Binding-site contacts:
Ligand atom C5 contacts residue THR61 of chain 1.A at 4.2 Å.
Ligand atom C3 contacts residue ASN58 of chain 1.A at 4.0 Å.
Ligand atom O5 contacts residue ASN58 of chain 1.A at 2.2 Å (h-bond).
Ligand atom C2 contacts residue ASN58 of chain 1.A at 2.9 Å.
Ligand atom C8 contacts residue ASN58 of chain 1.A at 4.4 Å.
Ligand atom C1 contacts residue SER60 of chain 1.A at 3.5 Å.
Ligand atom N2 contacts residue ASN58 of chain 1.A at 3.2 Å (h-bond).
Ligand atom C1 contacts residue ASN58 of chain 1.A at 1.5 Å.
Ligand atom C4 contacts residue ASN58 of chain 1.A at 4.3 Å.
Ligand atom C3 contacts residue SER60 of chain 1.A at 4.1 Å.
Ligand atom C6 contacts residue ASN58 of chain 1.A at 4.5 Å.
Ligand atom C5 contacts residue SER60 of chain 1.A at 4.0 Å.
Ligand atom O4 contacts residue THR61 of chain 1.A at 4.2 Å.
Ligand atom C6 contacts residue THR61 of chain 1.A at 4.5 Å.
Ligand atom N2 contacts residue SER60 of chain 1.A at 4.2 Å.
Ligand atom C7 contacts residue ASN58 of chain 1.A at 3.3 Å.
Ligand atom O5 contacts residue SER60 of chain 1.A at 4.1 Å.
Ligand atom O7 contacts residue ASN58 of chain 1.A at 3.0 Å (h-bond).
Ligand atom C2 contacts residue SER60 of chain 1.A at 4.1 Å.
Ligand atom C5 contacts residue ASN58 of chain 1.A at 3.4 Å.

Sequence of chain 1.A:
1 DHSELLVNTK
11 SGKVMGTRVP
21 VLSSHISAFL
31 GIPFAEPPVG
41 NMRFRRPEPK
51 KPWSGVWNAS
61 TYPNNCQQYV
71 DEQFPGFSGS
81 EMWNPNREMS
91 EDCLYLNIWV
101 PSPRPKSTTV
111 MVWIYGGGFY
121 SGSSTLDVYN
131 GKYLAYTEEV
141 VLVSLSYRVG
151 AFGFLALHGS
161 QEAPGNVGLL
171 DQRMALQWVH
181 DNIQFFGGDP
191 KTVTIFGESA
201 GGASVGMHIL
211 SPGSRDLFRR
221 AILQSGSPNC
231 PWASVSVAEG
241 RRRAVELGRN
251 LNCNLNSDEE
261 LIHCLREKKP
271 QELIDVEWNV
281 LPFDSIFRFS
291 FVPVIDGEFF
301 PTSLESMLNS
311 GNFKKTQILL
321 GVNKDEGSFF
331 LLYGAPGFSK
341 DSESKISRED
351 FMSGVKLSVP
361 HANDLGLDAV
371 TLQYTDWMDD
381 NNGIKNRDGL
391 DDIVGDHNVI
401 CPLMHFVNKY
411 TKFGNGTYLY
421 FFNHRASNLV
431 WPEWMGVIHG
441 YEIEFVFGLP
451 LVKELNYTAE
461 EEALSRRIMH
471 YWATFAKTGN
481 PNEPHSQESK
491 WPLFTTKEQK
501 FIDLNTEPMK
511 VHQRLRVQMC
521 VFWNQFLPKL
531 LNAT

This small molecule binds to this protein.
Small molecule (SMILES): CC(=O)N[C@@H]1[C@@H](O)[C@H](O)[C@@H](CO)O[C@H]1O